Sequence of chain 1.G:
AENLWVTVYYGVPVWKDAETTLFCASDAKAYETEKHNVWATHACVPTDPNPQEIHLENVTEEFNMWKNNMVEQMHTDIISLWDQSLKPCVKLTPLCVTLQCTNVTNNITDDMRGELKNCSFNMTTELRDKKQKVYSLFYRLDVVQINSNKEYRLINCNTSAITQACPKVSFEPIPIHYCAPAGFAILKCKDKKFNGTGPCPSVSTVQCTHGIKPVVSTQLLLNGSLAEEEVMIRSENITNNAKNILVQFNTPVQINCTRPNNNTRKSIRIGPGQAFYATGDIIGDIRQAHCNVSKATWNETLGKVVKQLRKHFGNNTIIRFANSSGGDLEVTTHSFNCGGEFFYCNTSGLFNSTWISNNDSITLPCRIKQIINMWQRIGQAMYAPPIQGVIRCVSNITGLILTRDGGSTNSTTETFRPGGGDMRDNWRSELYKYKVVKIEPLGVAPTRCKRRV

This small molecule binds to this protein.
Small molecule (SMILES): CC(=O)N[C@H]1[C@H](O[C@H]2[C@H](O)[C@@H](NC(C)=O)CO[C@@H]2CO)O[C@H](CO)[C@@H](O[C@@H]2O[C@H](CO)[C@@H](O)[C@H](O[C@H]3O[C@H](CO)[C@@H](O)[C@H](O)[C@@H]3O)[C@@H]2O)[C@@H]1O

Binding-site contacts:
Ligand atom C7 contacts residue ASN118 of chain 1.G at 3.5 Å.
Ligand atom C2 contacts residue ASN118 of chain 1.G at 2.4 Å.
Ligand atom O4 contacts residue TYR135 of chain 1.G at 3.7 Å.
Ligand atom O7 contacts residue LEU137 of chain 1.G at 4.2 Å.
Ligand atom O6 contacts residue TYR135 of chain 1.G at 4.2 Å.
Ligand atom C7 contacts residue VAL104 of chain 1.G at 4.4 Å (hydrophobic).
Ligand atom C6 contacts residue SER120 of chain 1.G at 4.3 Å.
Ligand atom C3 contacts residue ASN118 of chain 1.G at 3.6 Å.
Ligand atom O6 contacts residue SER120 of chain 1.G at 4.3 Å.
Ligand atom C2 contacts residue TYR135 of chain 1.G at 3.9 Å (hydrophobic).
Ligand atom O5 contacts residue TYR135 of chain 1.G at 4.0 Å.
Ligand atom C8 contacts residue VAL104 of chain 1.G at 4.4 Å (hydrophobic).
Ligand atom C8 contacts residue ILE291 of chain 1.G at 4.3 Å (hydrophobic).
Ligand atom C6 contacts residue ASN118 of chain 1.G at 4.0 Å.
Ligand atom O7 contacts residue ASN118 of chain 1.G at 3.2 Å (h-bond).
Ligand atom C1 contacts residue ASN118 of chain 1.G at 1.3 Å.
Ligand atom O3 contacts residue TYR135 of chain 1.G at 4.1 Å.
Ligand atom C7 contacts residue TYR135 of chain 1.G at 3.5 Å (hydrophobic).
Ligand atom C8 contacts residue ASP290 of chain 1.G at 3.4 Å.
Ligand atom C1 contacts residue TYR135 of chain 1.G at 3.6 Å (hydrophobic).
Ligand atom N2 contacts residue TYR135 of chain 1.G at 3.9 Å.
Ligand atom C4 contacts residue ASN118 of chain 1.G at 3.8 Å.
Ligand atom C8 contacts residue LEU137 of chain 1.G at 3.7 Å (hydrophobic).
Ligand atom C4 contacts residue TYR135 of chain 1.G at 4.0 Å (hydrophobic).
Ligand atom C8 contacts residue GLY289 of chain 1.G at 4.4 Å.
Ligand atom C7 contacts residue LEU137 of chain 1.G at 4.1 Å (hydrophobic).
Ligand atom C5 contacts residue ASN118 of chain 1.G at 3.1 Å.
Ligand atom C5 contacts residue TYR135 of chain 1.G at 3.7 Å (hydrophobic).
Ligand atom C7 contacts residue ASP290 of chain 1.G at 4.5 Å.
Ligand atom O7 contacts residue VAL104 of chain 1.G at 3.6 Å.
Ligand atom O7 contacts residue TYR135 of chain 1.G at 3.0 Å (h-bond).
Ligand atom C8 contacts residue TYR135 of chain 1.G at 3.6 Å (hydrophobic).
Ligand atom O5 contacts residue ASN118 of chain 1.G at 1.7 Å (h-bond).
Ligand atom N2 contacts residue ASN118 of chain 1.G at 3.2 Å (h-bond).
Ligand atom C3 contacts residue TYR135 of chain 1.G at 3.4 Å (hydrophobic).
Ligand atom O7 contacts residue THR105 of chain 1.G at 3.8 Å.